Sequence of chain 1.C:
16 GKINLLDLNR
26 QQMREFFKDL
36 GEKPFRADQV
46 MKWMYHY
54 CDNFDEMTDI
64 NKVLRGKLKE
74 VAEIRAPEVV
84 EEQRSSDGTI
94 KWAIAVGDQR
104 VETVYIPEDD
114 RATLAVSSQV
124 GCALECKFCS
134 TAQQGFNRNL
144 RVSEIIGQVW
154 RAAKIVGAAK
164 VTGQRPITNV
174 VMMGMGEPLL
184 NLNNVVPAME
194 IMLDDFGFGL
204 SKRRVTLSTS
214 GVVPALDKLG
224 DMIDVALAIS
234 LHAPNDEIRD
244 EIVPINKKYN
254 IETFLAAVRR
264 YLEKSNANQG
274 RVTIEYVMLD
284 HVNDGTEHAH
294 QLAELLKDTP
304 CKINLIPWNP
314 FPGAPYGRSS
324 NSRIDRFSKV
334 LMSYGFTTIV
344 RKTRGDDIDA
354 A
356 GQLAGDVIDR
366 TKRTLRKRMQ

The protein below binds the small molecule below.
Small molecule (SMILES): CSCC[C@H](N)C(=O)O

Binding-site contacts:
Ligand atom N contacts residue PRO181 of chain 1.C at 3.9 Å.
Ligand atom O contacts residue SER213 of chain 1.C at 4.0 Å.
Ligand atom O contacts residue 5AD1 of chain 1.M at 3.5 Å.
Ligand atom SD contacts residue 5AD1 of chain 1.M at 3.7 Å.
Ligand atom O contacts residue GLU278 of chain 1.C at 4.1 Å.
Ligand atom OXT contacts residue SF41 of chain 1.L at 2.4 Å.
Ligand atom CB contacts residue SF41 of chain 1.L at 3.8 Å.
Ligand atom O contacts residue SER233 of chain 1.C at 2.4 Å (h-bond).
Ligand atom OXT contacts residue 5AD1 of chain 1.M at 3.8 Å.
Ligand atom N contacts residue GLY179 of chain 1.C at 3.0 Å (h-bond).
Ligand atom CB contacts residue MET176 of chain 1.C at 4.0 Å (hydrophobic).
Ligand atom C contacts residue SER211 of chain 1.C at 3.5 Å.
Ligand atom CE contacts residue SF41 of chain 1.L at 3.7 Å.
Ligand atom C contacts residue 5AD1 of chain 1.M at 4.0 Å.
Ligand atom CB contacts residue MET175 of chain 1.C at 3.6 Å (hydrophobic).
Ligand atom CA contacts residue SER211 of chain 1.C at 3.4 Å.
Ligand atom N contacts residue GLU180 of chain 1.C at 3.5 Å (salt-bridge).
Ligand atom CG contacts residue MET176 of chain 1.C at 3.7 Å (hydrophobic).
Ligand atom SD contacts residue SF41 of chain 1.L at 2.3 Å.
Ligand atom CG contacts residue SF41 of chain 1.L at 3.5 Å.
Ligand atom CB contacts residue SER211 of chain 1.C at 3.5 Å.
Ligand atom CG contacts residue GLY179 of chain 1.C at 4.0 Å.
Ligand atom CA contacts residue GLU180 of chain 1.C at 3.8 Å.
Ligand atom C contacts residue SF41 of chain 1.L at 3.0 Å.
Ligand atom CE contacts residue MET176 of chain 1.C at 3.9 Å (hydrophobic).
Ligand atom N contacts residue SF41 of chain 1.L at 2.4 Å.
Ligand atom SD contacts residue GLY177 of chain 1.C at 4.1 Å.
Ligand atom O contacts residue THR212 of chain 1.C at 3.5 Å (h-bond).
Ligand atom CE contacts residue GLY177 of chain 1.C at 3.4 Å.
Ligand atom CA contacts residue PRO181 of chain 1.C at 3.9 Å (hydrophobic).
Ligand atom C contacts residue SER233 of chain 1.C at 3.2 Å.
Ligand atom CA contacts residue SF41 of chain 1.L at 3.1 Å.
Ligand atom O contacts residue SER211 of chain 1.C at 2.5 Å (h-bond).
Ligand atom CG contacts residue GLY177 of chain 1.C at 3.4 Å.
Ligand atom C contacts residue GLU180 of chain 1.C at 4.0 Å.
Ligand atom CA contacts residue GLY179 of chain 1.C at 4.0 Å.
Ligand atom OXT contacts residue SER233 of chain 1.C at 3.2 Å (h-bond).
Ligand atom C contacts residue THR212 of chain 1.C at 4.0 Å.
Ligand atom C contacts residue SER213 of chain 1.C at 3.9 Å.
Ligand atom OXT contacts residue SER213 of chain 1.C at 2.9 Å (h-bond).